The small molecule below binds the protein below.
Small molecule (SMILES): CC(=O)N[C@H]1[C@H](O[C@H]2[C@H](O)[C@@H](NC(C)=O)CO[C@@H]2CO)O[C@H](CO)[C@@H](O)[C@@H]1O

Sequence of chain 1.E:
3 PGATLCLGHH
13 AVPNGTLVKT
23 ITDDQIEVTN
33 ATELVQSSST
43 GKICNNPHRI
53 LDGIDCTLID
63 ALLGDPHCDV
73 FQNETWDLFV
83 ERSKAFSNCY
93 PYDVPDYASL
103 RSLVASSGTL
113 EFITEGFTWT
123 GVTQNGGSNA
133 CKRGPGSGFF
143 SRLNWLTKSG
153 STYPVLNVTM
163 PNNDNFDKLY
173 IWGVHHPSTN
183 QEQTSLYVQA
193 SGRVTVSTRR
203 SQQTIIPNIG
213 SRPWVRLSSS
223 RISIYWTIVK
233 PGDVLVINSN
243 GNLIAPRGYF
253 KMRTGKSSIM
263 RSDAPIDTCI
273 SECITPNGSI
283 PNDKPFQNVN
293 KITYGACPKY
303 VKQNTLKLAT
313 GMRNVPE

Binding-site contacts:
Ligand atom C8 contacts residue ILE115 of chain 1.E at 3.9 Å (hydrophobic).
Ligand atom N2 contacts residue ASN75 of chain 1.E at 2.9 Å (h-bond).
Ligand atom C1 contacts residue PHE114 of chain 1.E at 4.2 Å (hydrophobic).
Ligand atom C3 contacts residue ASN75 of chain 1.E at 3.7 Å.
Ligand atom O5 contacts residue ASN75 of chain 1.E at 2.4 Å (h-bond).
Ligand atom O7 contacts residue THR116 of chain 1.E at 2.9 Å (h-bond).
Ligand atom N2 contacts residue GLN74 of chain 1.E at 4.5 Å.
Ligand atom C5 contacts residue PHE114 of chain 1.E at 3.5 Å (hydrophobic).
Ligand atom C7 contacts residue THR116 of chain 1.E at 4.1 Å.
Ligand atom C6 contacts residue PHE114 of chain 1.E at 4.0 Å (hydrophobic).
Ligand atom C8 contacts residue GLN74 of chain 1.E at 3.7 Å.
Ligand atom C4 contacts residue ASN75 of chain 1.E at 4.2 Å.
Ligand atom C7 contacts residue ILE115 of chain 1.E at 4.4 Å (hydrophobic).
Ligand atom C5 contacts residue ASN75 of chain 1.E at 3.6 Å.
Ligand atom C2 contacts residue ASN75 of chain 1.E at 2.5 Å.
Ligand atom O7 contacts residue ILE115 of chain 1.E at 3.7 Å.
Ligand atom C7 contacts residue ASN75 of chain 1.E at 3.3 Å.
Ligand atom C8 contacts residue ASN75 of chain 1.E at 4.5 Å.
Ligand atom O5 contacts residue PHE114 of chain 1.E at 3.9 Å.
Ligand atom O7 contacts residue ASN75 of chain 1.E at 3.3 Å (h-bond).
Ligand atom C1 contacts residue ASN75 of chain 1.E at 1.4 Å.